Sequence of chain 19.Q:
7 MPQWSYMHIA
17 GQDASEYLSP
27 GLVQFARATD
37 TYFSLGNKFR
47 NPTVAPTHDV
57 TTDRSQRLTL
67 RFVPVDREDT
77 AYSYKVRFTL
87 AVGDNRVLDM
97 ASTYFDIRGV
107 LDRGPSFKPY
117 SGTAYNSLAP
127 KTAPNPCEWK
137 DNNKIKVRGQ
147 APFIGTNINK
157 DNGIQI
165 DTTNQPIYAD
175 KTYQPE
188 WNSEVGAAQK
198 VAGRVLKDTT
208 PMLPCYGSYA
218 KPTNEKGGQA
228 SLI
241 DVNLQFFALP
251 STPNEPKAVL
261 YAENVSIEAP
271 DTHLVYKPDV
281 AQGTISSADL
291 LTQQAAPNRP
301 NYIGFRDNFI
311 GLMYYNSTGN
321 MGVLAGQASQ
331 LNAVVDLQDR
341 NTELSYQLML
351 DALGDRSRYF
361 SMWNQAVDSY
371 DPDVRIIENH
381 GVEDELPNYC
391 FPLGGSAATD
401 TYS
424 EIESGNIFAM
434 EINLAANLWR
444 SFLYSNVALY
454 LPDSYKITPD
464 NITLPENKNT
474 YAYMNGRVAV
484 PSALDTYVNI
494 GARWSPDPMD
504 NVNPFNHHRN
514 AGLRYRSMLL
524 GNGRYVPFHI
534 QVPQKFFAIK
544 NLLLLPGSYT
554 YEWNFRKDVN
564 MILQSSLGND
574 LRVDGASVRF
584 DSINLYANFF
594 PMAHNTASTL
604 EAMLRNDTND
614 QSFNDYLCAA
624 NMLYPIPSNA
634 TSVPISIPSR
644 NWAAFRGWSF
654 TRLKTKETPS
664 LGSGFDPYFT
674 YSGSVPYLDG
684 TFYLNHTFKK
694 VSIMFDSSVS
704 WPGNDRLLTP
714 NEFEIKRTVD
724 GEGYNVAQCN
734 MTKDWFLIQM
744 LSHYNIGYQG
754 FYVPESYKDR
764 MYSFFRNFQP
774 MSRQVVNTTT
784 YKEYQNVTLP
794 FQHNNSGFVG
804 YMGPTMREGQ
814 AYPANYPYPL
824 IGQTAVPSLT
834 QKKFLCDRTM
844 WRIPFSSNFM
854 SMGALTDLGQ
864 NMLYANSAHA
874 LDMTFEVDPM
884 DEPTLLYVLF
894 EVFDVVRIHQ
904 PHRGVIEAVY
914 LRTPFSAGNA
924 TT

The protein below binds the small molecule below.
Small molecule (SMILES): NC(N)=NCCC[C@H](NC(=O)[C@@H]1CCCN1)C(=O)N[C@H](C=O)CC1=NC=NC1

Sequence of chain 19.S:
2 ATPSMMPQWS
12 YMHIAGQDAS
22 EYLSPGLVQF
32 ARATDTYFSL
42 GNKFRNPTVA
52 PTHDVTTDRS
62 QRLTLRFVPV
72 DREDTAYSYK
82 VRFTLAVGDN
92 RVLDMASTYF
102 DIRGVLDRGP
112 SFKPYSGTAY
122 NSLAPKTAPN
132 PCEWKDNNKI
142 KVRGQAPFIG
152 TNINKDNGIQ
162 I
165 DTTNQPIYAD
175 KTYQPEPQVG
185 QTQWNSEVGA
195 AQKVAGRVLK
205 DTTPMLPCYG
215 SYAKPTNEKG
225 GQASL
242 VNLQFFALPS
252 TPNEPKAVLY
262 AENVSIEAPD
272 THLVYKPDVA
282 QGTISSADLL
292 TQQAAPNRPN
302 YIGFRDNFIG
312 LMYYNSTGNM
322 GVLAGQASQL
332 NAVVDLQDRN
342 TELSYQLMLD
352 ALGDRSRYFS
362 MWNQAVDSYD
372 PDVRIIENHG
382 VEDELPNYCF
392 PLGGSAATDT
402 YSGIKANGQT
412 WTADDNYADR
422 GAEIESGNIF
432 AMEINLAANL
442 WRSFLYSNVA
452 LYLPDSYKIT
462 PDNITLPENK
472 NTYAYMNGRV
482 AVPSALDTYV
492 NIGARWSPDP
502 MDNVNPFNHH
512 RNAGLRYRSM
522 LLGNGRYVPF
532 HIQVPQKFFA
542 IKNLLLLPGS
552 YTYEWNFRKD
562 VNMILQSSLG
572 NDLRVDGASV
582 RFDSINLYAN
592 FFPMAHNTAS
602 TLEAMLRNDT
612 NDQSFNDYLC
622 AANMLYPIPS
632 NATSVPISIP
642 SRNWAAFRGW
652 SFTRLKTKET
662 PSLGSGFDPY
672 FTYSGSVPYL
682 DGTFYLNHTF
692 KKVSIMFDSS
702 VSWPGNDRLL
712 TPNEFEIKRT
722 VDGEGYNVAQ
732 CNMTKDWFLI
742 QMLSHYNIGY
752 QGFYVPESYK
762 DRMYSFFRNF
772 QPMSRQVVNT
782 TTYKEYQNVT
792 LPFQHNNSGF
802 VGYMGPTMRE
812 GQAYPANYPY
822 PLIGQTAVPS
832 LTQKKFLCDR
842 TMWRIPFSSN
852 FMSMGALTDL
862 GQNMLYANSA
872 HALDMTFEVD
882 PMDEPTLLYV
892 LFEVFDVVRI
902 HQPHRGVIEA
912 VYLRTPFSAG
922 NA

Binding-site contacts:
Ligand atom NE2 contacts residue GLU894 of chain 19.Q at 4.1 Å.
Ligand atom CB contacts residue ARG649 of chain 19.Q at 3.6 Å.
Ligand atom CE1 contacts residue LEU348 of chain 19.Q at 3.9 Å (hydrophobic).
Ligand atom N contacts residue CYS621 of chain 19.Q at 2.9 Å (h-bond).
Ligand atom CE1 contacts residue LEU620 of chain 19.Q at 3.5 Å (hydrophobic).
Ligand atom CA contacts residue CYS621 of chain 19.Q at 3.7 Å (hydrophobic).
Ligand atom N contacts residue ARG649 of chain 19.Q at 4.1 Å.
Ligand atom O contacts residue ALA857 of chain 19.Q at 4.0 Å.
Ligand atom N contacts residue ASN617 of chain 19.Q at 3.6 Å.
Ligand atom CB contacts residue ARG649 of chain 19.Q at 4.1 Å.
Ligand atom CE1 contacts residue MET843 of chain 19.Q at 3.6 Å (hydrophobic).
Ligand atom CD contacts residue ASP897 of chain 19.Q at 3.5 Å.
Ligand atom CB contacts residue PHE896 of chain 19.Q at 3.3 Å (hydrophobic).
Ligand atom CA contacts residue TYR619 of chain 19.Q at 3.9 Å (hydrophobic).
Ligand atom O contacts residue ARG649 of chain 19.Q at 3.9 Å.
Ligand atom N contacts residue TYR619 of chain 19.Q at 3.5 Å (h-bond).
Ligand atom CG contacts residue TYR619 of chain 19.Q at 3.8 Å (hydrophobic).
Ligand atom CD2 contacts residue GLU894 of chain 19.Q at 3.7 Å.
Ligand atom O contacts residue TYR619 of chain 19.Q at 2.6 Å.
Ligand atom CB contacts residue ALA857 of chain 19.Q at 3.9 Å (hydrophobic).
Ligand atom CD contacts residue PHE896 of chain 19.Q at 4.1 Å (hydrophobic).
Ligand atom N contacts residue TYR619 of chain 19.Q at 3.6 Å.
Ligand atom CB contacts residue TYR619 of chain 19.Q at 3.0 Å (hydrophobic).
Ligand atom N contacts residue ASP618 of chain 19.Q at 3.9 Å.
Ligand atom CB contacts residue TYR619 of chain 19.Q at 3.8 Å (hydrophobic).
Ligand atom O contacts residue ARG845 of chain 19.Q at 3.8 Å.
Ligand atom CA contacts residue TYR619 of chain 19.Q at 3.8 Å (hydrophobic).
Ligand atom CD2 contacts residue ARG845 of chain 19.Q at 3.5 Å.
Ligand atom CG contacts residue PHE896 of chain 19.Q at 3.0 Å (hydrophobic).
Ligand atom CD contacts residue ARG46 of chain 19.S at 4.1 Å.
Ligand atom CA contacts residue ARG649 of chain 19.Q at 3.4 Å.
Ligand atom CG contacts residue GLU894 of chain 19.Q at 3.9 Å.
Ligand atom CB contacts residue GLU894 of chain 19.Q at 3.5 Å.
Ligand atom CD contacts residue ASN617 of chain 19.Q at 3.2 Å.
Ligand atom CG contacts residue ASN617 of chain 19.Q at 4.1 Å.
Ligand atom C contacts residue ARG845 of chain 19.Q at 3.6 Å.
Ligand atom CG contacts residue ARG46 of chain 19.S at 3.9 Å.
Ligand atom C contacts residue TYR619 of chain 19.Q at 3.1 Å (hydrophobic).
Ligand atom ND1 contacts residue LEU620 of chain 19.Q at 3.0 Å.
Ligand atom CD contacts residue CYS621 of chain 19.Q at 3.6 Å (hydrophobic).